Sequence of chain 1.E:
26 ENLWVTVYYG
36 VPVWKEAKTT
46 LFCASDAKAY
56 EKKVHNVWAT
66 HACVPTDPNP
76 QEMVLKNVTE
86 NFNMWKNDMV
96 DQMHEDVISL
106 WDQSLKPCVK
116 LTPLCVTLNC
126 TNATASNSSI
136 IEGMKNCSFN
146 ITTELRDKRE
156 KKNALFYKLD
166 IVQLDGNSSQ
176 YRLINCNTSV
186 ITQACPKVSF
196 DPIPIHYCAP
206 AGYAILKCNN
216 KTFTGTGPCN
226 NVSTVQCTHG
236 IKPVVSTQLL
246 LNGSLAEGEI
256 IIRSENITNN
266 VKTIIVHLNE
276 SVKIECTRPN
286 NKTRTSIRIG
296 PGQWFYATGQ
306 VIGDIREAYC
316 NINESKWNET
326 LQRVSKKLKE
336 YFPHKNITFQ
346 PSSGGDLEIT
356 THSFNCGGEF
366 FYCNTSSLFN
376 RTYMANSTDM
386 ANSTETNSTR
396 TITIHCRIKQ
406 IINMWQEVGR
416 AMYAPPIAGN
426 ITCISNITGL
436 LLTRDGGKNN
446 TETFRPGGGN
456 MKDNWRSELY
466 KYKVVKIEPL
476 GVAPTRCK

The small molecule below binds the protein below.
Small molecule (SMILES): CC(=O)N[C@@H]1[C@@H](O)[C@H](O)[C@@H](CO)O[C@H]1O

Binding-site contacts:
Ligand atom N2 contacts residue ASN172 of chain 1.E at 2.4 Å (h-bond).
Ligand atom C5 contacts residue ASN172 of chain 1.E at 3.9 Å.
Ligand atom C2 contacts residue ASN172 of chain 1.E at 2.1 Å.
Ligand atom C3 contacts residue ASN172 of chain 1.E at 3.6 Å.
Ligand atom C7 contacts residue SER174 of chain 1.E at 4.3 Å.
Ligand atom C8 contacts residue ASN172 of chain 1.E at 4.0 Å.
Ligand atom C4 contacts residue ASN172 of chain 1.E at 4.2 Å.
Ligand atom C1 contacts residue ASN172 of chain 1.E at 1.5 Å.
Ligand atom C7 contacts residue ASN172 of chain 1.E at 2.9 Å.
Ligand atom O7 contacts residue ASN172 of chain 1.E at 2.7 Å.
Ligand atom O5 contacts residue ASN172 of chain 1.E at 2.7 Å (h-bond).
Ligand atom C8 contacts residue SER173 of chain 1.E at 4.2 Å.
Ligand atom C8 contacts residue SER174 of chain 1.E at 3.7 Å.
Ligand atom C7 contacts residue SER173 of chain 1.E at 4.3 Å.
Ligand atom O7 contacts residue SER173 of chain 1.E at 3.6 Å.